Binding-site contacts:
Ligand atom C8 contacts residue ASP241 of chain 3.C at 3.6 Å.
Ligand atom C4 contacts residue ASN169 of chain 3.C at 4.3 Å.
Ligand atom C7 contacts residue ASN240 of chain 3.C at 3.9 Å.
Ligand atom N2 contacts residue ASN169 of chain 3.C at 3.0 Å (h-bond).
Ligand atom O5 contacts residue ASN169 of chain 3.C at 2.4 Å (h-bond).
Ligand atom N2 contacts residue ALA242 of chain 3.C at 4.4 Å.
Ligand atom C6 contacts residue ASN240 of chain 3.C at 3.8 Å.
Ligand atom O6 contacts residue THR171 of chain 3.C at 4.0 Å.
Ligand atom N2 contacts residue ASN240 of chain 3.C at 3.5 Å (h-bond).
Ligand atom C7 contacts residue ALA242 of chain 3.C at 4.1 Å (hydrophobic).
Ligand atom O7 contacts residue ASN169 of chain 3.C at 4.2 Å.
Ligand atom C8 contacts residue ASN240 of chain 3.C at 4.2 Å.
Ligand atom O5 contacts residue ASN240 of chain 3.C at 4.5 Å.
Ligand atom C5 contacts residue ASN169 of chain 3.C at 3.6 Å.
Ligand atom C7 contacts residue ASN169 of chain 3.C at 3.8 Å.
Ligand atom C3 contacts residue ASN240 of chain 3.C at 4.2 Å.
Ligand atom O7 contacts residue ASN240 of chain 3.C at 3.8 Å.
Ligand atom C2 contacts residue ASN240 of chain 3.C at 4.1 Å.
Ligand atom C3 contacts residue ASN169 of chain 3.C at 3.9 Å.
Ligand atom O4 contacts residue ASN240 of chain 3.C at 4.3 Å.
Ligand atom C1 contacts residue ASN240 of chain 3.C at 4.0 Å.
Ligand atom C2 contacts residue ASN169 of chain 3.C at 2.5 Å.
Ligand atom C8 contacts residue ALA242 of chain 3.C at 3.5 Å (hydrophobic).
Ligand atom C1 contacts residue ASN169 of chain 3.C at 1.4 Å.
Ligand atom C8 contacts residue SER221 of chain 2.C at 3.2 Å.
Ligand atom O6 contacts residue ASN169 of chain 3.C at 4.4 Å.
Ligand atom C5 contacts residue ASN240 of chain 3.C at 3.6 Å.
Ligand atom C4 contacts residue ASN240 of chain 3.C at 4.4 Å.
Ligand atom O6 contacts residue ASN240 of chain 3.C at 4.2 Å.

Sequence of chain 3.C:
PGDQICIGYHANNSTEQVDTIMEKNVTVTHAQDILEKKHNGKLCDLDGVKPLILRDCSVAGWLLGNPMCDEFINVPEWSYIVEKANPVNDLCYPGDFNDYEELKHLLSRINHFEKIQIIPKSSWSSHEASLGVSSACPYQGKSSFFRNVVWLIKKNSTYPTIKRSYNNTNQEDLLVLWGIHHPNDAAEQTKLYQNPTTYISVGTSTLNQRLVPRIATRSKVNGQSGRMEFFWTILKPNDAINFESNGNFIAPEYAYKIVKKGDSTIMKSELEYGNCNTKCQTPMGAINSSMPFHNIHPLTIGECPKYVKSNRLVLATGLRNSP

The small molecule below binds the protein below.
Small molecule (SMILES): CC(=O)N[C@H]1[C@H](O[C@H]2[C@H](O)[C@@H](NC(C)=O)CO[C@@H]2CO)O[C@H](CO)[C@@H](O)[C@@H]1O

Sequence of chain 2.C:
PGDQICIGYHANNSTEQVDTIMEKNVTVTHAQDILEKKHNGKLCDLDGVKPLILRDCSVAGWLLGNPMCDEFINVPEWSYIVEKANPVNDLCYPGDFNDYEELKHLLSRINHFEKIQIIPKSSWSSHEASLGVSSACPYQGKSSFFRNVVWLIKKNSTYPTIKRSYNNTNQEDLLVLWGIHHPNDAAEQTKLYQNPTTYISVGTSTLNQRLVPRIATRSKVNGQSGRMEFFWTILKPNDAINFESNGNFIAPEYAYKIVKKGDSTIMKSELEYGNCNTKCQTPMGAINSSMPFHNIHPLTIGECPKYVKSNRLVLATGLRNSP